A protein and the small-molecule ligand that binds it are described below.
Small molecule (SMILES): CC(=O)N[C@H]1[C@H](O[C@H]2[C@H](O)[C@@H](NC(C)=O)CO[C@@H]2CO)O[C@H](CO)[C@@H](O[C@@H]2O[C@H](CO)[C@@H](O)[C@H](O)[C@@H]2O)[C@@H]1O

Sequence of chain 1.A:
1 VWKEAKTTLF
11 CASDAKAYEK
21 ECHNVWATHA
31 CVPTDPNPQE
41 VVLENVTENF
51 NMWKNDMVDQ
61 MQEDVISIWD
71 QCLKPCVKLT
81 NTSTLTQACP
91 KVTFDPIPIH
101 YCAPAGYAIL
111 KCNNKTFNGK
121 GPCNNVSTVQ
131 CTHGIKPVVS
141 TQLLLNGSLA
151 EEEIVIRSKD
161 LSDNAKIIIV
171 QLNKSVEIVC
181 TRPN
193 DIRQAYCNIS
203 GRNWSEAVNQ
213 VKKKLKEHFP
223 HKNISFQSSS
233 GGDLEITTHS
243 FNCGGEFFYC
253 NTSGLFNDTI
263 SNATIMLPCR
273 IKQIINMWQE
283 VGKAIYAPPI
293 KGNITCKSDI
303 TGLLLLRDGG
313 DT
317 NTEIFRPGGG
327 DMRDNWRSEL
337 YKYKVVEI

Binding-site contacts:
Ligand atom C8 contacts residue SER300 of chain 1.A at 3.6 Å.
Ligand atom C1 contacts residue LYS299 of chain 1.A at 4.3 Å.
Ligand atom C3 contacts residue ASN146 of chain 1.A at 3.8 Å.
Ligand atom C3 contacts residue SER300 of chain 1.A at 4.1 Å.
Ligand atom C7 contacts residue SER300 of chain 1.A at 3.7 Å.
Ligand atom C5 contacts residue LYS299 of chain 1.A at 3.9 Å.
Ligand atom C1 contacts residue ASP95 of chain 1.A at 4.0 Å.
Ligand atom O7 contacts residue ASN146 of chain 1.A at 4.3 Å.
Ligand atom C2 contacts residue SER300 of chain 1.A at 3.9 Å.
Ligand atom C3 contacts residue ASP95 of chain 1.A at 3.8 Å.
Ligand atom O4 contacts residue ASP95 of chain 1.A at 4.3 Å.
Ligand atom C1 contacts residue ASN146 of chain 1.A at 1.4 Å.
Ligand atom O6 contacts residue CYS245 of chain 1.A at 2.6 Å (h-bond).
Ligand atom N2 contacts residue ASN146 of chain 1.A at 3.0 Å (h-bond).
Ligand atom C1 contacts residue SER300 of chain 1.A at 4.2 Å.
Ligand atom C7 contacts residue ASN146 of chain 1.A at 3.9 Å.
Ligand atom O6 contacts residue CYS298 of chain 1.A at 3.4 Å (h-bond).
Ligand atom C3 contacts residue LYS299 of chain 1.A at 3.7 Å.
Ligand atom C4 contacts residue ASN146 of chain 1.A at 4.2 Å.
Ligand atom O6 contacts residue THR297 of chain 1.A at 3.7 Å.
Ligand atom C4 contacts residue ASP95 of chain 1.A at 4.3 Å.
Ligand atom C8 contacts residue PHE243 of chain 1.A at 4.3 Å (hydrophobic).
Ligand atom O5 contacts residue LYS136 of chain 1.A at 4.0 Å.
Ligand atom C5 contacts residue ASN146 of chain 1.A at 3.6 Å.
Ligand atom O6 contacts residue GLY246 of chain 1.A at 4.1 Å.
Ligand atom O4 contacts residue LYS299 of chain 1.A at 3.9 Å.
Ligand atom O3 contacts residue CYS298 of chain 1.A at 4.0 Å.
Ligand atom C5 contacts residue ASP95 of chain 1.A at 4.1 Å.
Ligand atom C6 contacts residue CYS245 of chain 1.A at 3.9 Å (hydrophobic).
Ligand atom C8 contacts residue VAL138 of chain 1.A at 4.0 Å (hydrophobic).
Ligand atom C2 contacts residue ASN146 of chain 1.A at 2.5 Å.
Ligand atom C6 contacts residue THR297 of chain 1.A at 3.6 Å.
Ligand atom N2 contacts residue SER300 of chain 1.A at 3.0 Å (h-bond).
Ligand atom O5 contacts residue ASN146 of chain 1.A at 2.3 Å (h-bond).
Ligand atom O7 contacts residue PRO96 of chain 1.A at 4.0 Å.
Ligand atom C8 contacts residue ASN244 of chain 1.A at 4.3 Å.
Ligand atom O3 contacts residue CYS245 of chain 1.A at 4.0 Å.
Ligand atom C8 contacts residue LEU145 of chain 1.A at 3.8 Å (hydrophobic).
Ligand atom C4 contacts residue LYS299 of chain 1.A at 4.0 Å.
Ligand atom O5 contacts residue THR297 of chain 1.A at 4.3 Å.